A protein and the small-molecule ligand that binds it are described below.
Small molecule (SMILES): CC(=O)N[C@H]1CO[C@H](CO[C@@H]2O[C@@H](C)[C@@H](O)[C@@H](O)[C@@H]2O)[C@@H](O)[C@@H]1O

Binding-site contacts:
Ligand atom O3 contacts residue ASP81 of chain 2.A at 3.4 Å (salt-bridge).
Ligand atom C1 contacts residue SER60 of chain 2.D at 4.3 Å.
Ligand atom C2 contacts residue ASP81 of chain 2.A at 3.6 Å.
Ligand atom O2 contacts residue ASP81 of chain 2.A at 3.9 Å.
Ligand atom O5 contacts residue ASN58 of chain 2.D at 2.3 Å (h-bond).
Ligand atom C7 contacts residue ASN58 of chain 2.D at 3.6 Å.
Ligand atom C1 contacts residue ASN58 of chain 2.D at 1.4 Å.
Ligand atom N2 contacts residue ASN58 of chain 2.D at 3.0 Å (h-bond).
Ligand atom O7 contacts residue ASN58 of chain 2.D at 3.8 Å.
Ligand atom C5 contacts residue ASN58 of chain 2.D at 3.6 Å.
Ligand atom C4 contacts residue ASN58 of chain 2.D at 4.2 Å.
Ligand atom O4 contacts residue ASP81 of chain 2.A at 2.5 Å (salt-bridge).
Ligand atom C4 contacts residue ASP81 of chain 2.A at 3.8 Å.
Ligand atom C3 contacts residue ASP81 of chain 2.A at 4.0 Å.
Ligand atom C1 contacts residue SER60 of chain 2.D at 4.0 Å.
Ligand atom C3 contacts residue ASN58 of chain 2.D at 3.8 Å.
Ligand atom C2 contacts residue ASN58 of chain 2.D at 2.5 Å.
Ligand atom O5 contacts residue SER61 of chain 2.D at 4.4 Å.

Sequence of chain 2.D:
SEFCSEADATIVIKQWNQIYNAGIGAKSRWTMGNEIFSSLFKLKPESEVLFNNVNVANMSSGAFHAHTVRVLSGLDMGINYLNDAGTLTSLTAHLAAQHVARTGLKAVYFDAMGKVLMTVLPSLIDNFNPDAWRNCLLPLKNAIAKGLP

Sequence of chain 2.A:
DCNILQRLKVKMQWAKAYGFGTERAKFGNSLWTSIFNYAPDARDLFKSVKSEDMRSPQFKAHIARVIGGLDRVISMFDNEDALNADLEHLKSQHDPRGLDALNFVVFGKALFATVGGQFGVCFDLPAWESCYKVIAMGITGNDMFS